Sequence of chain 23.A:
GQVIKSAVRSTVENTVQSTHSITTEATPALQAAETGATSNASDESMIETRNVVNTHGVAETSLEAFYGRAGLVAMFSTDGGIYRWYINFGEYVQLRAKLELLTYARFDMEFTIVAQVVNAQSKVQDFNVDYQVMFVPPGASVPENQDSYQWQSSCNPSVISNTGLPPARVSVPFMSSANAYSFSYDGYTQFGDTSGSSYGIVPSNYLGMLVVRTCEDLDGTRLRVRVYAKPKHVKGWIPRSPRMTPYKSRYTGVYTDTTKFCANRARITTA

This small molecule binds to this protein.
Small molecule (SMILES): N[C@@H](CS)C(=O)O

Binding-site contacts:
Ligand atom N contacts residue GLN155 of chain 22.A at 4.3 Å.
Ligand atom SG contacts residue TYR95 of chain 23.A at 3.8 Å.
Ligand atom C contacts residue TYR95 of chain 23.A at 4.5 Å (hydrophobic).
Ligand atom CB contacts residue ASP150 of chain 22.A at 3.6 Å.
Ligand atom SG contacts residue MET78 of chain 23.A at 3.8 Å.
Ligand atom N contacts residue TYR152 of chain 22.A at 3.5 Å.
Ligand atom O contacts residue TYR95 of chain 23.A at 3.6 Å.
Ligand atom CA contacts residue ASP150 of chain 22.A at 3.3 Å.
Ligand atom CA contacts residue GLY1 of chain 23.E at 2.4 Å.
Ligand atom N contacts residue ASP150 of chain 22.A at 4.4 Å.
Ligand atom N contacts residue GLY1 of chain 23.E at 3.7 Å.
Ligand atom SG contacts residue GLY1 of chain 23.E at 4.2 Å.
Ligand atom SG contacts residue GLY240 of chain 23.C at 4.0 Å.
Ligand atom N contacts residue GLU239 of chain 23.C at 3.0 Å (salt-bridge).
Ligand atom SG contacts residue ALA241 of chain 23.C at 3.5 Å (h-bond).
Ligand atom CB contacts residue GLY1 of chain 23.E at 3.1 Å.
Ligand atom C contacts residue GLY1 of chain 23.E at 1.3 Å.
Ligand atom O contacts residue LEU75 of chain 23.A at 4.4 Å.
Ligand atom O contacts residue GLY1 of chain 23.E at 2.2 Å (h-bond).
Ligand atom C contacts residue ASP150 of chain 22.A at 3.8 Å.
Ligand atom CB contacts residue MET78 of chain 23.A at 3.9 Å (hydrophobic).
Ligand atom O contacts residue TYR152 of chain 22.A at 3.6 Å.
Ligand atom CA contacts residue GLU239 of chain 23.C at 3.9 Å.
Ligand atom CB contacts residue GLU239 of chain 23.C at 4.0 Å.
Ligand atom C contacts residue MET78 of chain 23.A at 4.2 Å (hydrophobic).
Ligand atom C contacts residue SER151 of chain 22.A at 3.9 Å.
Ligand atom CA contacts residue TYR152 of chain 22.A at 3.8 Å (hydrophobic).
Ligand atom C contacts residue GLN155 of chain 22.A at 4.2 Å.
Ligand atom C contacts residue TYR152 of chain 22.A at 3.6 Å (hydrophobic).
Ligand atom O contacts residue GLN155 of chain 22.A at 3.0 Å (h-bond).
Ligand atom N contacts residue GLN238 of chain 23.C at 3.8 Å.
Ligand atom CA contacts residue SER151 of chain 22.A at 4.0 Å.
Ligand atom SG contacts residue GLU239 of chain 23.C at 4.3 Å.

Sequence of chain 22.A:
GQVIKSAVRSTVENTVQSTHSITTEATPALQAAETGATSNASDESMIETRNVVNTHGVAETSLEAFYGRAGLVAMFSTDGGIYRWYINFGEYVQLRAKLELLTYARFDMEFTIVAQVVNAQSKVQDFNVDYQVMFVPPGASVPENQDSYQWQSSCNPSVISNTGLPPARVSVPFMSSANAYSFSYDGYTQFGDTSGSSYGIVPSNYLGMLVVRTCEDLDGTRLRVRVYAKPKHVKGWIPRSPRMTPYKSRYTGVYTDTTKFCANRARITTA

Sequence of chain 23.C:
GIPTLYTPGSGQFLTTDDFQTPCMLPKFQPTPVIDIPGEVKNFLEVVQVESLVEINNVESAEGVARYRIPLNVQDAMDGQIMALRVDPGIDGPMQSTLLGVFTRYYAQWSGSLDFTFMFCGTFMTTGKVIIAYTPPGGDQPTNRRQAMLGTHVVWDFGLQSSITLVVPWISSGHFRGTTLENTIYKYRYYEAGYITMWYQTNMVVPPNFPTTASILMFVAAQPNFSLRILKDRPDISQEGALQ